Binding-site contacts:
Ligand atom O1 contacts residue THR61 of chain 1.I at 4.4 Å.
Ligand atom O1 contacts residue LEU142 of chain 1.I at 4.1 Å.
Ligand atom CM2 contacts residue ASN63 of chain 1.I at 3.1 Å.
Ligand atom O1 contacts residue LYS120 of chain 1.I at 2.4 Å (salt-bridge).
Ligand atom CM2 contacts residue THR62 of chain 1.I at 4.1 Å.
Ligand atom O1 contacts residue ALA200 of chain 1.I at 4.3 Å.
Ligand atom CM2 contacts residue THR61 of chain 1.I at 3.9 Å.
Ligand atom CM2 contacts residue ASP41 of chain 1.I at 3.0 Å.
Ligand atom CM1 contacts residue THR144 of chain 1.I at 3.8 Å.
Ligand atom C contacts residue ASP41 of chain 1.I at 3.7 Å.
Ligand atom O1 contacts residue ALA164 of chain 1.I at 3.8 Å.
Ligand atom O1 contacts residue THR220 of chain 1.I at 4.4 Å.
Ligand atom CM1 contacts residue ALA200 of chain 1.I at 4.2 Å (hydrophobic).
Ligand atom C contacts residue THR61 of chain 1.I at 3.6 Å.
Ligand atom O1 contacts residue THR144 of chain 1.I at 4.2 Å.
Ligand atom C contacts residue LYS120 of chain 1.I at 1.4 Å.
Ligand atom CM1 contacts residue TYR166 of chain 1.I at 4.4 Å (hydrophobic).
Ligand atom C contacts residue THR62 of chain 1.I at 4.0 Å.
Ligand atom C contacts residue ASN63 of chain 1.I at 4.5 Å.
Ligand atom CM1 contacts residue LYS120 of chain 1.I at 2.0 Å.
Ligand atom CM2 contacts residue LYS120 of chain 1.I at 2.6 Å.
Ligand atom CM1 contacts residue ALA164 of chain 1.I at 4.5 Å (hydrophobic).

This small molecule binds to this protein.
Small molecule (SMILES): CC(=O)CO

Sequence of chain 1.I:
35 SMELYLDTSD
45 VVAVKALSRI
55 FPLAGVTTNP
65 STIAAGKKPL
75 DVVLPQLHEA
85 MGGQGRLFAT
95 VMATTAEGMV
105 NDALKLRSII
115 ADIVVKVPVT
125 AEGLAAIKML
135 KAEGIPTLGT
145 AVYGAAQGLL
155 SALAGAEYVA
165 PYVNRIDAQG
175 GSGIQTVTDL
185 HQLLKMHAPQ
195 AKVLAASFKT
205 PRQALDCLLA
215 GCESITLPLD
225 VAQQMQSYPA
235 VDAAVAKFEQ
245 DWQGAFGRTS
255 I